Sequence of chain 1.B:
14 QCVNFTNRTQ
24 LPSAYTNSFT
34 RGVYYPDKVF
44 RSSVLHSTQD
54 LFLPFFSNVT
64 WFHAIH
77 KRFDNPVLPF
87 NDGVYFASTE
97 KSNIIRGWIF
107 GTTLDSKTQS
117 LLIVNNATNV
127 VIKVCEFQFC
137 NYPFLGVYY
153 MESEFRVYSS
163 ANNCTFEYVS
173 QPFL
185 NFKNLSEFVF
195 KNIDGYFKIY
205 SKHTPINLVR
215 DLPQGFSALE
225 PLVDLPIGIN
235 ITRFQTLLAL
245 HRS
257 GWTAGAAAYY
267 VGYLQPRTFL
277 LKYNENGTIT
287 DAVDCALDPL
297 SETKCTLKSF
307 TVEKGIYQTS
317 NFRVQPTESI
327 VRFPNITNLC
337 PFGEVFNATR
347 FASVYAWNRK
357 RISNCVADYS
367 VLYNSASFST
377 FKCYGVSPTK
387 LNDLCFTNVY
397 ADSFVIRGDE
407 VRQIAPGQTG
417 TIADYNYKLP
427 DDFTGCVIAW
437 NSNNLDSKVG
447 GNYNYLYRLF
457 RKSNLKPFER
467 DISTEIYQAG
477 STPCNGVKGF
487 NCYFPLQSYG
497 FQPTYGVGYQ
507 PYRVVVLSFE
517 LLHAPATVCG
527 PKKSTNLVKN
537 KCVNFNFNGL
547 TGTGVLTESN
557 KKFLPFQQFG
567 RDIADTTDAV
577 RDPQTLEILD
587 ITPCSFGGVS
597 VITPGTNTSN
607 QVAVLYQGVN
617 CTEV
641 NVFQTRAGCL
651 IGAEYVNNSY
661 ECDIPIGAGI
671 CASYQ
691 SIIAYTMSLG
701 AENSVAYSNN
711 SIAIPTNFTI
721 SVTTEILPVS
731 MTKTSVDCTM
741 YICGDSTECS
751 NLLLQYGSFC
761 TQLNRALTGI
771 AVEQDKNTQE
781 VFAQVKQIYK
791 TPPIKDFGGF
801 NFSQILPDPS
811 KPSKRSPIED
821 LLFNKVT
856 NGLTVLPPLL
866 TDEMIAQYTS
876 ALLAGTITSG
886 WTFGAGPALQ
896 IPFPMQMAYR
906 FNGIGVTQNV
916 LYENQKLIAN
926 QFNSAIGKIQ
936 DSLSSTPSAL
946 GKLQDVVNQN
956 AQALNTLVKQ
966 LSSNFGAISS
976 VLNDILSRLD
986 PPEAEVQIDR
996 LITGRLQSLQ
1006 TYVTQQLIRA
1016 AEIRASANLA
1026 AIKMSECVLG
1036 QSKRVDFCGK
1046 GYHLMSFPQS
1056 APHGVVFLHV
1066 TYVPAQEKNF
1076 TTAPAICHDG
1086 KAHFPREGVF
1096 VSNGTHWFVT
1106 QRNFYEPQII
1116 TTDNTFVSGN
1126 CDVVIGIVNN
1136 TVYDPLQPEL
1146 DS

Binding-site contacts:
Ligand atom O6 contacts residue GLN804 of chain 1.B at 4.1 Å.
Ligand atom C6 contacts residue SER803 of chain 1.B at 3.8 Å.
Ligand atom N2 contacts residue ASN801 of chain 1.B at 3.0 Å (h-bond).
Ligand atom O6 contacts residue ASN801 of chain 1.B at 4.5 Å.
Ligand atom C6 contacts residue GLN804 of chain 1.B at 3.7 Å.
Ligand atom C5 contacts residue GLN804 of chain 1.B at 4.4 Å.
Ligand atom C4 contacts residue ASN801 of chain 1.B at 4.2 Å.
Ligand atom C3 contacts residue ASN801 of chain 1.B at 3.8 Å.
Ligand atom C5 contacts residue SER803 of chain 1.B at 3.4 Å.
Ligand atom C2 contacts residue ASN801 of chain 1.B at 2.5 Å.
Ligand atom C7 contacts residue ASN801 of chain 1.B at 3.6 Å.
Ligand atom O6 contacts residue SER803 of chain 1.B at 4.2 Å.
Ligand atom O5 contacts residue SER803 of chain 1.B at 3.4 Å (h-bond).
Ligand atom C5 contacts residue ASN801 of chain 1.B at 3.6 Å.
Ligand atom C1 contacts residue SER803 of chain 1.B at 3.7 Å.
Ligand atom O7 contacts residue ASN801 of chain 1.B at 3.8 Å.
Ligand atom C8 contacts residue GLN804 of chain 1.B at 4.3 Å.
Ligand atom O5 contacts residue ASN801 of chain 1.B at 2.3 Å (h-bond).
Ligand atom C1 contacts residue ASN801 of chain 1.B at 1.4 Å.

This protein binds this small molecule.
Small molecule (SMILES): CC(=O)N[C@H]1[C@H](O[C@H]2[C@H](O)[C@@H](NC(C)=O)CO[C@@H]2CO)O[C@H](CO)[C@@H](O)[C@@H]1O